The small molecule below binds the protein below.
Small molecule (SMILES): CC(=O)N[C@@H]1[C@@H](O)[C@H](O)[C@@H](CO)O[C@H]1O

Sequence of chain 1.C:
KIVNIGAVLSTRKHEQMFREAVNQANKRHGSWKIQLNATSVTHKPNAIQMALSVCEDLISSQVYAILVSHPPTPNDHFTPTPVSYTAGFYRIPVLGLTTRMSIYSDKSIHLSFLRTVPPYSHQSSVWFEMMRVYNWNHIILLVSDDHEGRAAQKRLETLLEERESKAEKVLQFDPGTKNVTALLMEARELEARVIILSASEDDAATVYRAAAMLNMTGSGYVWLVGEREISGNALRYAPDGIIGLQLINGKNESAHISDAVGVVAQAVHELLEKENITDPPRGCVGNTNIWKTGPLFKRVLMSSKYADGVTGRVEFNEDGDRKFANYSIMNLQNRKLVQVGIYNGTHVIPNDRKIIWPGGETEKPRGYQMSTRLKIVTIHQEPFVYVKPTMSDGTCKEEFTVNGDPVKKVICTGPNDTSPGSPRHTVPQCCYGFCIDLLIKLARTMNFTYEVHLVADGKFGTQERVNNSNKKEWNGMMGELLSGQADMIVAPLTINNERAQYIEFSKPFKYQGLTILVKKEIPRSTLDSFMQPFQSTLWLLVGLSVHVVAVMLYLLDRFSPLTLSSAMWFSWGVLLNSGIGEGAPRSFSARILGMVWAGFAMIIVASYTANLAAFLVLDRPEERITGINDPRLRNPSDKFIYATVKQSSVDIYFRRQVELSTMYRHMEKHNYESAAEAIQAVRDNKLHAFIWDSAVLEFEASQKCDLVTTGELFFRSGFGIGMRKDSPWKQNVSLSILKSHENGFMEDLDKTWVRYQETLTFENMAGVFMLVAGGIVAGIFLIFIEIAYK

Binding-site contacts:
Ligand atom C3 contacts residue ASN61 of chain 1.C at 3.8 Å.
Ligand atom O5 contacts residue ASN61 of chain 1.C at 2.4 Å (h-bond).
Ligand atom O7 contacts residue ASN61 of chain 1.C at 2.9 Å (h-bond).
Ligand atom C7 contacts residue ASN61 of chain 1.C at 3.3 Å.
Ligand atom N2 contacts residue ASN61 of chain 1.C at 2.9 Å (h-bond).
Ligand atom O5 contacts residue ALA62 of chain 1.C at 4.1 Å.
Ligand atom C4 contacts residue ASN61 of chain 1.C at 4.3 Å.
Ligand atom O6 contacts residue ALA62 of chain 1.C at 4.4 Å.
Ligand atom O6 contacts residue THR63 of chain 1.C at 3.5 Å (h-bond).
Ligand atom C1 contacts residue ASN61 of chain 1.C at 1.4 Å.
Ligand atom O7 contacts residue ILE26 of chain 1.C at 3.8 Å.
Ligand atom C5 contacts residue ASN61 of chain 1.C at 3.7 Å.
Ligand atom C2 contacts residue ASN61 of chain 1.C at 2.5 Å.
Ligand atom C1 contacts residue ALA62 of chain 1.C at 4.1 Å (hydrophobic).